Binding-site contacts:
Ligand atom C2 contacts residue ASP401 of chain 35.A at 3.1 Å.
Ligand atom OP2 contacts residue VAL492 of chain 37.A at 2.5 Å (h-bond).
Ligand atom C5 contacts residue ASN491 of chain 37.A at 2.3 Å.
Ligand atom OP1 contacts residue PRO289 of chain 35.A at 3.2 Å.
Ligand atom N1 contacts residue PRO545 of chain 37.A at 3.2 Å.
Ligand atom N4 contacts residue ARG170 of chain 37.A at 0.6 Å (salt-bridge).
Ligand atom N4 contacts residue DG2 of chain 35.B at 2.9 Å (h-bond).
Ligand atom O4' contacts residue THR558 of chain 37.A at 3.1 Å.
Ligand atom O3' contacts residue VAL492 of chain 37.A at 3.2 Å.
Ligand atom N2 contacts residue SER403 of chain 35.A at 3.0 Å (h-bond).
Ligand atom C4 contacts residue ASN491 of chain 37.A at 2.5 Å.
Ligand atom O2 contacts residue THR558 of chain 37.A at 2.7 Å (h-bond).
Ligand atom C5 contacts residue ARG170 of chain 37.A at 2.4 Å.
Ligand atom C4 contacts residue ASP497 of chain 35.A at 3.1 Å.
Ligand atom C5 contacts residue ASP497 of chain 35.A at 3.1 Å.
Ligand atom N7 contacts residue THR498 of chain 35.A at 3.1 Å.
Ligand atom OP1 contacts residue PRO501 of chain 35.A at 3.1 Å.
Ligand atom OP2 contacts residue ASN491 of chain 37.A at 2.9 Å.
Ligand atom N4 contacts residue ASN491 of chain 37.A at 2.7 Å (h-bond).
Ligand atom C6 contacts residue ASN491 of chain 37.A at 3.1 Å.
Ligand atom O2 contacts residue LYS559 of chain 37.A at 2.8 Å (salt-bridge).
Ligand atom O2 contacts residue DG2 of chain 35.B at 2.8 Å (h-bond).
Ligand atom C4 contacts residue ARG170 of chain 37.A at 1.2 Å.
Ligand atom N1 contacts residue MET398 of chain 35.A at 3.0 Å.
Ligand atom N3 contacts residue DG2 of chain 35.B at 2.9 Å (h-bond).
Ligand atom N2 contacts residue ASP401 of chain 35.A at 2.8 Å (salt-bridge).
Ligand atom N3 contacts residue ARG170 of chain 37.A at 2.0 Å (salt-bridge).
Ligand atom OP2 contacts residue SER287 of chain 35.A at 2.9 Å.
Ligand atom OP1 contacts residue GLY284 of chain 35.A at 3.0 Å.
Ligand atom N7 contacts residue GLN499 of chain 35.A at 2.8 Å (h-bond).
Ligand atom O3' contacts residue LYS178 of chain 37.A at 2.9 Å.
Ligand atom N6 contacts residue GLN410 of chain 37.A at 2.7 Å (h-bond).
Ligand atom C2 contacts residue MET398 of chain 35.A at 2.7 Å (hydrophobic).
Ligand atom O2 contacts residue PRO171 of chain 37.A at 3.0 Å (h-bond).
Ligand atom N6 contacts residue SER555 of chain 37.A at 3.1 Å.
Ligand atom O4' contacts residue GLN499 of chain 35.A at 3.0 Å (h-bond).
Ligand atom O6 contacts residue ASP401 of chain 35.A at 2.7 Å (salt-bridge).
Ligand atom N1 contacts residue ASP401 of chain 35.A at 2.6 Å (salt-bridge).
Ligand atom C2 contacts residue ASP399 of chain 35.A at 3.1 Å.
Ligand atom O3' contacts residue PRO289 of chain 35.A at 3.1 Å.

Sequence of chain 37.A:
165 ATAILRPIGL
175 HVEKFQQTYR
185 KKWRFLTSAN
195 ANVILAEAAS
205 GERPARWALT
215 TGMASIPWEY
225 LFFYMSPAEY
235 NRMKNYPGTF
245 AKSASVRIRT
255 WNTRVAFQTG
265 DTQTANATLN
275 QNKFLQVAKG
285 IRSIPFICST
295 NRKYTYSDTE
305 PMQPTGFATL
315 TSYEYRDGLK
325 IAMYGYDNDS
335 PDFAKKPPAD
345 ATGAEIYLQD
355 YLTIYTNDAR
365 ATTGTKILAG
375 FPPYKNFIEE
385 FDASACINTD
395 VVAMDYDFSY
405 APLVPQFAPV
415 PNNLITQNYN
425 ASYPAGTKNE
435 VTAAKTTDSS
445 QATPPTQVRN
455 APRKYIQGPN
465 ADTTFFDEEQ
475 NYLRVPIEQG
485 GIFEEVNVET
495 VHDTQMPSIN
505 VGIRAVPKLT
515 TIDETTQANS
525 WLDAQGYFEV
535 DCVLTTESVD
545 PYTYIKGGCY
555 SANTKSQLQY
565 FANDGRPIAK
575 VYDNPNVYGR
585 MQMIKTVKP

The small molecule below binds the protein below.
Small molecule (SMILES): N=c1ccn([C@H]2C[C@H](O[P](=O)(O)OC[C@H]3O[C@@H](n4cnc5c(N)ncnc54)C[C@@H]3O[P](=O)(O)OC[C@H]3O[C@@H](n4cnc5c(=O)nc(N)[nH]c54)C[C@@H]3O[P](=O)(O)OC[C@H]3O[C@@H](n4cnc5c(=O)nc(N)[nH]c54)C[C@@H]3O[P](=O)(O)OC[C@H]3O[C@@H](n4ccc(N)nc4=O)C[C@@H]3O[P](=O)(O)OC[C@H]3O[C@@H](n4ccc(N)nc4=O)C[C@@H]3O[P](=O)(O)OC[C@H]3O[C@@H](n4cnc5c(N)ncnc54)C[C@@H]3O[P](=O)(O)OC[C@H]3O[C@@H](n4cnc5c(N)ncnc54)C[C@@H]3O)[C@@H](COP(=O)=O)O2)c(=O)[nH]1

Sequence of chain 35.A:
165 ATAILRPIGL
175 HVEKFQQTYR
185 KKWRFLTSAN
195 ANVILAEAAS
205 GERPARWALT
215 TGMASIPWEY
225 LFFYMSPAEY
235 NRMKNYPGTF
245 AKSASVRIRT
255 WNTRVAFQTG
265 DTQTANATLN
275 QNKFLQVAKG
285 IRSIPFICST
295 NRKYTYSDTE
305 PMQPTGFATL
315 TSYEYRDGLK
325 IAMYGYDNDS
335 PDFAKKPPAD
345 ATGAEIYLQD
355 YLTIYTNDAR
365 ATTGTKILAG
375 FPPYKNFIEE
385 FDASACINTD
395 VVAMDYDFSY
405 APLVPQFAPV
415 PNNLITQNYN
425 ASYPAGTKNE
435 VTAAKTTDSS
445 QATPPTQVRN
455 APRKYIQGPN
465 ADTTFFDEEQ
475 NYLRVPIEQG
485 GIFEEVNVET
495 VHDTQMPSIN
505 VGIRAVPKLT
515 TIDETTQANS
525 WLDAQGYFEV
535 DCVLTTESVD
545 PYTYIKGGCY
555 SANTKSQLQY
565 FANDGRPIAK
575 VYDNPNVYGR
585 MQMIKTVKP